Sequence of chain 1.A:
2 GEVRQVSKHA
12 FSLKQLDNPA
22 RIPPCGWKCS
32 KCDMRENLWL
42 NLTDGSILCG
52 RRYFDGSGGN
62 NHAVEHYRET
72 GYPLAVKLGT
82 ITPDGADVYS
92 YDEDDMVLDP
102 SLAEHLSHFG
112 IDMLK

The small molecule below binds the protein below.
Small molecule (SMILES): O=C(O)CCC(=O)c1ccc(S(=O)(=O)N2CCC(c3ccc(F)c(F)c3)CC2)cc1

Binding-site contacts:
Ligand atom C14 contacts residue TYR54 of chain 1.A at 3.6 Å (hydrophobic).
Ligand atom O contacts residue TYR92 of chain 1.A at 2.7 Å (h-bond).
Ligand atom O contacts residue ARG52 of chain 1.A at 3.7 Å.
Ligand atom O contacts residue GLY51 of chain 1.A at 3.8 Å.
Ligand atom O1 contacts residue TRP40 of chain 1.A at 4.0 Å.
Ligand atom C18 contacts residue TYR90 of chain 1.A at 3.7 Å (hydrophobic).
Ligand atom C15 contacts residue MET97 of chain 1.A at 3.9 Å (hydrophobic).
Ligand atom C2 contacts residue TYR54 of chain 1.A at 3.7 Å (hydrophobic).
Ligand atom C19 contacts residue TRP40 of chain 1.A at 3.8 Å (hydrophobic).
Ligand atom O1 contacts residue GLY51 of chain 1.A at 3.2 Å.
Ligand atom O4 contacts residue MET97 of chain 1.A at 3.7 Å.
Ligand atom C12 contacts residue TYR90 of chain 1.A at 3.6 Å (hydrophobic).
Ligand atom C15 contacts residue TYR54 of chain 1.A at 3.5 Å (hydrophobic).
Ligand atom C16 contacts residue MET97 of chain 1.A at 3.6 Å (hydrophobic).
Ligand atom C14 contacts residue TYR90 of chain 1.A at 3.4 Å (hydrophobic).
Ligand atom C15 contacts residue TYR90 of chain 1.A at 3.5 Å (hydrophobic).
Ligand atom C20 contacts residue GLY51 of chain 1.A at 3.7 Å.
Ligand atom O2 contacts residue ARG52 of chain 1.A at 3.0 Å (salt-bridge).
Ligand atom C16 contacts residue TYR54 of chain 1.A at 3.7 Å (hydrophobic).
Ligand atom C7 contacts residue ASP56 of chain 1.A at 3.6 Å.
Ligand atom C20 contacts residue ARG52 of chain 1.A at 3.7 Å.
Ligand atom O1 contacts residue ARG52 of chain 1.A at 2.8 Å (salt-bridge).
Ligand atom C1 contacts residue TYR54 of chain 1.A at 3.8 Å (hydrophobic).
Ligand atom O contacts residue ALA64 of chain 1.A at 3.7 Å.
Ligand atom C12 contacts residue TYR54 of chain 1.A at 4.0 Å (hydrophobic).
Ligand atom C6 contacts residue TYR54 of chain 1.A at 3.8 Å (hydrophobic).
Ligand atom C13 contacts residue TYR90 of chain 1.A at 3.4 Å (hydrophobic).
Ligand atom C11 contacts residue TYR54 of chain 1.A at 3.9 Å (hydrophobic).
Ligand atom C13 contacts residue TYR54 of chain 1.A at 3.8 Å (hydrophobic).
Ligand atom O contacts residue VAL65 of chain 1.A at 3.4 Å.
Ligand atom C19 contacts residue TYR92 of chain 1.A at 3.3 Å (hydrophobic).
Ligand atom C20 contacts residue TYR92 of chain 1.A at 3.5 Å (hydrophobic).
Ligand atom C17 contacts residue TYR90 of chain 1.A at 3.5 Å (hydrophobic).
Ligand atom C4 contacts residue TYR54 of chain 1.A at 3.9 Å (hydrophobic).
Ligand atom C16 contacts residue TYR90 of chain 1.A at 4.0 Å (hydrophobic).
Ligand atom C18 contacts residue TRP40 of chain 1.A at 3.5 Å (hydrophobic).
Ligand atom O2 contacts residue TYR90 of chain 1.A at 3.3 Å.
Ligand atom C7 contacts residue SER58 of chain 1.A at 3.7 Å.
Ligand atom F1 contacts residue ASP56 of chain 1.A at 3.8 Å.
Ligand atom C11 contacts residue TYR90 of chain 1.A at 3.9 Å (hydrophobic).